Sequence of chain 1.C:
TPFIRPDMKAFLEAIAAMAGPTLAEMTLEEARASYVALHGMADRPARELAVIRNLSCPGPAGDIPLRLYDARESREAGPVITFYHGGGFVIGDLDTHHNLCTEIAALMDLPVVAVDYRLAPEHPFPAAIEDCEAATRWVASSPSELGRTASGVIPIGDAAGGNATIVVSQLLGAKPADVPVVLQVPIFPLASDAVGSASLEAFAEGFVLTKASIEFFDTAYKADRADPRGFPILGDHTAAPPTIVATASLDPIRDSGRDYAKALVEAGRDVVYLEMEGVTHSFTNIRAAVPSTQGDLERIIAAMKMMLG

This small molecule binds to this protein.
Small molecule (SMILES): CCCCCC(=O)O

Binding-site contacts:
Ligand atom C contacts residue ARG259 of chain 1.D at 3.6 Å.
Ligand atom CG contacts residue PHE204 of chain 1.D at 3.9 Å (hydrophobic).
Ligand atom C6 contacts residue ARG255 of chain 1.D at 3.4 Å.
Ligand atom CD contacts residue ALA203 of chain 1.D at 4.1 Å (hydrophobic).
Ligand atom OXT contacts residue ARG259 of chain 1.D at 3.2 Å (salt-bridge).
Ligand atom CD contacts residue ARG255 of chain 1.D at 3.9 Å.
Ligand atom C6 contacts residue SER200 of chain 1.D at 4.0 Å.
Ligand atom OXT contacts residue ALA267 of chain 1.C at 4.3 Å.
Ligand atom C6 contacts residue ALA203 of chain 1.D at 4.0 Å (hydrophobic).
Ligand atom OXT contacts residue ARG255 of chain 1.D at 4.0 Å.
Ligand atom C contacts residue ARG255 of chain 1.D at 3.7 Å.
Ligand atom O contacts residue ARG259 of chain 1.D at 2.9 Å (salt-bridge).
Ligand atom CB contacts residue ARG255 of chain 1.D at 3.5 Å.
Ligand atom CG contacts residue ARG255 of chain 1.D at 3.2 Å.
Ligand atom CA contacts residue ARG255 of chain 1.D at 4.0 Å.
Ligand atom O contacts residue ARG255 of chain 1.D at 3.6 Å (salt-bridge).
Ligand atom C6 contacts residue ALA199 of chain 1.D at 3.6 Å (hydrophobic).

Sequence of chain 1.D:
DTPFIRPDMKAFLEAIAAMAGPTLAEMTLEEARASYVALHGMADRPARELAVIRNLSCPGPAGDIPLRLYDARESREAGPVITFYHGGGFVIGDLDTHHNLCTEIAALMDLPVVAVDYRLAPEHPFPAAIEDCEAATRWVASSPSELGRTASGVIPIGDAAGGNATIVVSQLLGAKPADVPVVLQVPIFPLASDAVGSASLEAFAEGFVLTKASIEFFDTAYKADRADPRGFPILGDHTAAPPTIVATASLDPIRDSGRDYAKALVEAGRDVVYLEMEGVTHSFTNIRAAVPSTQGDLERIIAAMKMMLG